This protein binds this small molecule.
Small molecule (SMILES): CC(C)C[C@H](NC(=O)[C@@H]1CCCN1C(=O)[C@H](CCCCN)NC(=O)C[C@@H]1O[C@@H](C)[C@@H](O)[C@@H](O)[C@@H]1O)C(N)=O

Binding-site contacts:
Ligand atom C4 contacts residue CA1 of chain 1.K at 3.4 Å.
Ligand atom O4 contacts residue ASP104 of chain 1.C at 3.8 Å.
Ligand atom C2 contacts residue ASP104 of chain 1.C at 3.2 Å.
Ligand atom C1 contacts residue ASP96 of chain 1.C at 3.7 Å.
Ligand atom O4 contacts residue SER22 of chain 1.C at 3.3 Å.
Ligand atom C6 contacts residue SER23 of chain 1.C at 3.4 Å.
Ligand atom C2 contacts residue ASP96 of chain 1.C at 3.4 Å.
Ligand atom O4 contacts residue CA1 of chain 1.K at 2.5 Å.
Ligand atom O7 contacts residue SER23 of chain 1.C at 3.4 Å (h-bond).
Ligand atom C3 contacts residue ASP99 of chain 1.C at 3.2 Å.
Ligand atom C9 contacts residue SER23 of chain 1.C at 3.4 Å.
Ligand atom O3 contacts residue ASP99 of chain 1.C at 2.4 Å (salt-bridge).
Ligand atom C3 contacts residue CA1 of chain 1.L at 3.4 Å.
Ligand atom C2 contacts residue CA1 of chain 1.L at 3.3 Å.
Ligand atom O5 contacts residue SER22 of chain 1.C at 3.3 Å (h-bond).
Ligand atom C6 contacts residue GLY114 of chain 1.D at 3.7 Å.
Ligand atom C8 contacts residue SER23 of chain 1.C at 3.1 Å.
Ligand atom O2 contacts residue CA1 of chain 1.L at 2.6 Å.
Ligand atom C5 contacts residue SER23 of chain 1.C at 3.7 Å.
Ligand atom O4 contacts residue GLY114 of chain 1.D at 2.4 Å (h-bond).
Ligand atom O3 contacts residue ASP101 of chain 1.C at 2.9 Å (salt-bridge).
Ligand atom O5 contacts residue SER23 of chain 1.C at 2.8 Å (h-bond).
Ligand atom O2 contacts residue ASP99 of chain 1.C at 3.8 Å.
Ligand atom C1 contacts residue SER23 of chain 1.C at 3.9 Å.
Ligand atom O2 contacts residue GLU95 of chain 1.C at 3.6 Å (salt-bridge).
Ligand atom C2 contacts residue SER22 of chain 1.C at 3.6 Å.
Ligand atom C1 contacts residue SER22 of chain 1.C at 3.3 Å.
Ligand atom C3 contacts residue ASP104 of chain 1.C at 3.8 Å.
Ligand atom O2 contacts residue ASP104 of chain 1.C at 3.3 Å (salt-bridge).
Ligand atom O4 contacts residue ASN21 of chain 1.C at 3.1 Å (h-bond).
Ligand atom O6 contacts residue SER23 of chain 1.C at 2.4 Å (h-bond).
Ligand atom C2 contacts residue CA1 of chain 1.K at 3.7 Å.
Ligand atom C3 contacts residue CA1 of chain 1.K at 3.4 Å.
Ligand atom O3 contacts residue CA1 of chain 1.L at 2.5 Å.
Ligand atom C10 contacts residue SER23 of chain 1.C at 3.7 Å.
Ligand atom C4 contacts residue GLY114 of chain 1.D at 3.4 Å.
Ligand atom O3 contacts residue CA1 of chain 1.K at 2.5 Å.
Ligand atom O3 contacts residue ASP104 of chain 1.C at 3.3 Å (salt-bridge).
Ligand atom N1 contacts residue SER23 of chain 1.C at 3.5 Å (h-bond).
Ligand atom O2 contacts residue ASP96 of chain 1.C at 2.5 Å (salt-bridge).

Sequence of chain 1.D:
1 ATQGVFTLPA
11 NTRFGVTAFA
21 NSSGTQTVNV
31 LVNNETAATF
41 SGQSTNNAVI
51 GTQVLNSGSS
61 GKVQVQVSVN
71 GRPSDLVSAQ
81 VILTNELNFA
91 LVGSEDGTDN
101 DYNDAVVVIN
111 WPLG

Sequence of chain 1.C:
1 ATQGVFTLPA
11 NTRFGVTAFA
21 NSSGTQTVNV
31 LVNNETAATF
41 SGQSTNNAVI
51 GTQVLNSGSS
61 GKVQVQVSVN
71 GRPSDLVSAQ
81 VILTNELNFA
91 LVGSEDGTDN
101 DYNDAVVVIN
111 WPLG